Sequence of chain 1.G:
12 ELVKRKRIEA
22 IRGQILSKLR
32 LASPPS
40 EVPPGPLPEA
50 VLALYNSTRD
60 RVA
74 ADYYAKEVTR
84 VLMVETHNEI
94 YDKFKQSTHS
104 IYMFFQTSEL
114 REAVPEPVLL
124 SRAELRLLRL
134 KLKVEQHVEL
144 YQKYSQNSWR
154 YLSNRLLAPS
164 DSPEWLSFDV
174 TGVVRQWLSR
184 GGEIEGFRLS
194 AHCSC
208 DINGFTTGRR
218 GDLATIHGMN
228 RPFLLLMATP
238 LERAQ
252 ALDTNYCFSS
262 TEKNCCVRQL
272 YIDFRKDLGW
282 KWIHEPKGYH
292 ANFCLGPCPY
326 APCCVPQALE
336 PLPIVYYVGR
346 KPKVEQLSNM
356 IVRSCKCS

The small molecule below binds the protein below.
Small molecule (SMILES): CC(=O)N[C@H]1[C@H](O[C@H]2[C@H](O)[C@@H](NC(C)=O)CO[C@@H]2CO)O[C@H](CO)[C@@H](O[C@@H]2O[C@H](CO)[C@@H](O)[C@H](O[C@H]3O[C@H](CO)[C@@H](O)[C@H](O)[C@@H]3O)[C@@H]2O)[C@@H]1O

Binding-site contacts:
Ligand atom N2 contacts residue ASN55 of chain 1.G at 3.0 Å (h-bond).
Ligand atom O6 contacts residue ASN55 of chain 1.G at 3.6 Å (h-bond).
Ligand atom C5 contacts residue ARG58 of chain 1.G at 4.4 Å.
Ligand atom O6 contacts residue ARG58 of chain 1.G at 2.8 Å (salt-bridge).
Ligand atom O7 contacts residue ASN55 of chain 1.G at 3.0 Å (h-bond).
Ligand atom C1 contacts residue ASN55 of chain 1.G at 1.4 Å.
Ligand atom C6 contacts residue ASN55 of chain 1.G at 4.3 Å.
Ligand atom C5 contacts residue ASN55 of chain 1.G at 3.7 Å.
Ligand atom C3 contacts residue ASN55 of chain 1.G at 3.8 Å.
Ligand atom C2 contacts residue ASN55 of chain 1.G at 2.5 Å.
Ligand atom C6 contacts residue ARG58 of chain 1.G at 3.6 Å.
Ligand atom C8 contacts residue ASN55 of chain 1.G at 4.4 Å.
Ligand atom O5 contacts residue ASN55 of chain 1.G at 2.4 Å (h-bond).
Ligand atom C4 contacts residue ASN55 of chain 1.G at 4.2 Å.
Ligand atom C7 contacts residue ASN55 of chain 1.G at 3.2 Å.
Ligand atom C8 contacts residue ARG58 of chain 1.G at 4.0 Å.
Ligand atom O5 contacts residue ARG58 of chain 1.G at 3.9 Å.